Sequence of chain 1.C:
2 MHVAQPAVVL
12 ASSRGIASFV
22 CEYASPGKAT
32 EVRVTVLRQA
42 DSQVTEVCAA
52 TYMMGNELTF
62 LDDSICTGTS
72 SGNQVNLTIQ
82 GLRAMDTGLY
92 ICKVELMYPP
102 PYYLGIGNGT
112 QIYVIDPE

The protein below binds the small molecule below.
Small molecule (SMILES): CC(=O)N[C@@H]1[C@@H](O)[C@H](O)[C@@H](CO)O[C@H]1O

Binding-site contacts:
Ligand atom C8 contacts residue HIS3 of chain 1.C at 3.9 Å.
Ligand atom C8 contacts residue VAL4 of chain 1.C at 4.3 Å (hydrophobic).
Ligand atom C3 contacts residue ASN109 of chain 1.C at 3.8 Å.
Ligand atom O5 contacts residue ASN109 of chain 1.C at 2.4 Å (h-bond).
Ligand atom N2 contacts residue ASN109 of chain 1.C at 2.8 Å (h-bond).
Ligand atom C1 contacts residue ASN109 of chain 1.C at 1.4 Å.
Ligand atom C4 contacts residue ASN109 of chain 1.C at 4.3 Å.
Ligand atom C7 contacts residue ASN109 of chain 1.C at 3.3 Å.
Ligand atom C2 contacts residue ASN109 of chain 1.C at 2.5 Å.
Ligand atom C5 contacts residue ASN109 of chain 1.C at 3.6 Å.
Ligand atom O7 contacts residue ASN109 of chain 1.C at 3.7 Å.
Ligand atom C8 contacts residue ASN109 of chain 1.C at 3.6 Å.